Sequence of chain 1.A:
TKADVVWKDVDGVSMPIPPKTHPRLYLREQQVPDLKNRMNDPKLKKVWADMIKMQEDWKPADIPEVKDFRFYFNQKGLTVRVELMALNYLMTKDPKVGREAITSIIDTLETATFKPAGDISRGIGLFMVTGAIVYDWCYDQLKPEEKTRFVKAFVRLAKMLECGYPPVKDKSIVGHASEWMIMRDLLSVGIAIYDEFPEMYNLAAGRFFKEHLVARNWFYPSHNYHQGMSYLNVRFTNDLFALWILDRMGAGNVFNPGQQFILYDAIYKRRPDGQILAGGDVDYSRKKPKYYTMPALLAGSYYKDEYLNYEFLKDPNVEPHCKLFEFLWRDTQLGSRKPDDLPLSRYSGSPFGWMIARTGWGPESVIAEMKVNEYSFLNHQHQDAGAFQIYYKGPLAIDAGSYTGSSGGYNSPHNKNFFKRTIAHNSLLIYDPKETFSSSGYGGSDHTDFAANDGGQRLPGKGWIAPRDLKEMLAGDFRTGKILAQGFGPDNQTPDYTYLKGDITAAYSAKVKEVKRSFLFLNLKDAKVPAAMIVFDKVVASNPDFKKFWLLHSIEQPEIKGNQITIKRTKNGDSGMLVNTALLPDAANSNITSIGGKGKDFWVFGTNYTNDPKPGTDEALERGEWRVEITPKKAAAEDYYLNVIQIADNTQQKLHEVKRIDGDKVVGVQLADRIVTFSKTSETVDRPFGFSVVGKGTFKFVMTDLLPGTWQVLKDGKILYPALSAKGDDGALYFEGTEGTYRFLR

The protein below binds the small molecule below.
Small molecule (SMILES): CC(=O)N[C@@H]1[C@@H](O)[C@H](O[C@@H]2OC(C(=O)O)=C[C@H](O)[C@H]2O)[C@@H](CO)O[C@@H]1O

Binding-site contacts:
Ligand atom C5 contacts residue PO41 of chain 1.K at 3.7 Å.
Ligand atom O6 contacts residue ASN414 of chain 1.A at 3.3 Å (h-bond).
Ligand atom C6 contacts residue GLU182 of chain 1.A at 3.5 Å.
Ligand atom O5 contacts residue TYR234 of chain 1.A at 3.8 Å.
Ligand atom O3 contacts residue ASN382 of chain 1.A at 3.3 Å (h-bond).
Ligand atom O5 contacts residue TYR406 of chain 1.A at 3.6 Å (h-bond).
Ligand atom C8 contacts residue GLY178 of chain 1.A at 3.6 Å.
Ligand atom C5 contacts residue HIS179 of chain 1.A at 3.8 Å.
Ligand atom C2 contacts residue TYR406 of chain 1.A at 3.8 Å (hydrophobic).
Ligand atom C1 contacts residue TYR406 of chain 1.A at 3.6 Å (hydrophobic).
Ligand atom O6A contacts residue ARG238 of chain 1.A at 2.9 Å (salt-bridge).
Ligand atom C3 contacts residue PO41 of chain 1.K at 3.4 Å.
Ligand atom C4 contacts residue HIS179 of chain 1.A at 3.7 Å.
Ligand atom O3 contacts residue HIS383 of chain 1.A at 3.7 Å.
Ligand atom O7 contacts residue ASN382 of chain 1.A at 3.6 Å.
Ligand atom C4 contacts residue PO41 of chain 1.K at 3.1 Å.
Ligand atom O7 contacts residue TYR413 of chain 1.A at 3.1 Å (h-bond).
Ligand atom O6A contacts residue HIS383 of chain 1.A at 2.9 Å (h-bond).
Ligand atom O4 contacts residue HIS179 of chain 1.A at 3.3 Å (h-bond).
Ligand atom O2 contacts residue PO41 of chain 1.K at 3.2 Å (h-bond).
Ligand atom O5 contacts residue GLY447 of chain 1.A at 3.3 Å (h-bond).
Ligand atom C7 contacts residue ASN382 of chain 1.A at 3.5 Å.
Ligand atom O5 contacts residue TYR413 of chain 1.A at 3.7 Å.
Ligand atom O6B contacts residue TYR234 of chain 1.A at 3.2 Å.
Ligand atom O3 contacts residue HIS179 of chain 1.A at 3.1 Å (h-bond).
Ligand atom O5 contacts residue GLY446 of chain 1.A at 3.6 Å.
Ligand atom O6 contacts residue GLY447 of chain 1.A at 3.1 Å (h-bond).
Ligand atom O6A contacts residue GLU182 of chain 1.A at 3.6 Å (salt-bridge).
Ligand atom O6B contacts residue PO41 of chain 1.K at 3.5 Å (h-bond).
Ligand atom C5 contacts residue TYR234 of chain 1.A at 3.8 Å (hydrophobic).
Ligand atom O2 contacts residue TYR234 of chain 1.A at 3.2 Å (h-bond).
Ligand atom C6 contacts residue HIS383 of chain 1.A at 3.5 Å.
Ligand atom O5 contacts residue HIS383 of chain 1.A at 3.2 Å (h-bond).
Ligand atom O2 contacts residue TYR406 of chain 1.A at 2.7 Å (h-bond).
Ligand atom C6 contacts residue TYR234 of chain 1.A at 3.4 Å (hydrophobic).
Ligand atom O6B contacts residue ARG125 of chain 1.A at 3.2 Å (salt-bridge).
Ligand atom O6B contacts residue GLU182 of chain 1.A at 2.8 Å (salt-bridge).
Ligand atom O3 contacts residue ASP122 of chain 1.A at 2.8 Å (salt-bridge).
Ligand atom C3 contacts residue HIS179 of chain 1.A at 3.8 Å.
Ligand atom C3 contacts residue ASP122 of chain 1.A at 3.4 Å.